The small molecule below binds the protein below.
Small molecule (SMILES): N[C@@H](CS)C(=O)O

Sequence of chain 1.B:
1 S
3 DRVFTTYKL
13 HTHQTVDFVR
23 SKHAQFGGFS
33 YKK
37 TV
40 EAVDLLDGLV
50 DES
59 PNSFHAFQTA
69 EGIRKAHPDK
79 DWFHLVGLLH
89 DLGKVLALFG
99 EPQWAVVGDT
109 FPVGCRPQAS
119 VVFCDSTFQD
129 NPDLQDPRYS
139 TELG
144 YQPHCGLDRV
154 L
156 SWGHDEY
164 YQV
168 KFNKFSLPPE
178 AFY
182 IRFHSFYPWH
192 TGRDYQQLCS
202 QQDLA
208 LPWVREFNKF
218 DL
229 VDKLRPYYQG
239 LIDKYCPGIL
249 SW

Binding-site contacts:
Ligand atom O contacts residue LEU208 of chain 1.B at 4.3 Å.
Ligand atom CA contacts residue LEU205 of chain 1.B at 3.8 Å (hydrophobic).
Ligand atom O contacts residue ARG194 of chain 1.B at 3.1 Å (salt-bridge).
Ligand atom C contacts residue LEU205 of chain 1.B at 4.3 Å (hydrophobic).
Ligand atom C contacts residue CYS200 of chain 1.B at 3.3 Å (hydrophobic).
Ligand atom CB contacts residue GLN197 of chain 1.B at 4.4 Å.
Ligand atom SG contacts residue SER201 of chain 1.B at 3.8 Å.
Ligand atom C contacts residue LEU208 of chain 1.B at 4.5 Å (hydrophobic).
Ligand atom O contacts residue CYS200 of chain 1.B at 3.5 Å (h-bond).
Ligand atom C contacts residue TRP190 of chain 1.B at 3.4 Å (hydrophobic).
Ligand atom N contacts residue ARG194 of chain 1.B at 4.2 Å.
Ligand atom OXT contacts residue TRP190 of chain 1.B at 2.7 Å (h-bond).
Ligand atom N contacts residue GLN197 of chain 1.B at 2.8 Å (h-bond).
Ligand atom OXT contacts residue LEU205 of chain 1.B at 3.8 Å.
Ligand atom N contacts residue CYS200 of chain 1.B at 4.1 Å.
Ligand atom C contacts residue GLN197 of chain 1.B at 3.9 Å.
Ligand atom CA contacts residue CYS200 of chain 1.B at 3.6 Å (hydrophobic).
Ligand atom O contacts residue TRP190 of chain 1.B at 3.3 Å (h-bond).
Ligand atom OXT contacts residue ASP204 of chain 1.B at 3.8 Å.
Ligand atom CB contacts residue CYS200 of chain 1.B at 3.1 Å (hydrophobic).
Ligand atom SG contacts residue GLN197 of chain 1.B at 3.6 Å.
Ligand atom CA contacts residue GLN197 of chain 1.B at 3.9 Å.
Ligand atom N contacts residue LEU205 of chain 1.B at 4.3 Å.
Ligand atom C contacts residue ARG194 of chain 1.B at 4.0 Å.
Ligand atom CB contacts residue SER201 of chain 1.B at 3.2 Å.
Ligand atom OXT contacts residue CYS200 of chain 1.B at 3.5 Å (h-bond).
Ligand atom SG contacts residue CYS200 of chain 1.B at 2.1 Å (h-bond).
Ligand atom CB contacts residue LEU205 of chain 1.B at 3.8 Å (hydrophobic).
Ligand atom O contacts residue GLN197 of chain 1.B at 2.9 Å (h-bond).